Sequence of chain 1.A:
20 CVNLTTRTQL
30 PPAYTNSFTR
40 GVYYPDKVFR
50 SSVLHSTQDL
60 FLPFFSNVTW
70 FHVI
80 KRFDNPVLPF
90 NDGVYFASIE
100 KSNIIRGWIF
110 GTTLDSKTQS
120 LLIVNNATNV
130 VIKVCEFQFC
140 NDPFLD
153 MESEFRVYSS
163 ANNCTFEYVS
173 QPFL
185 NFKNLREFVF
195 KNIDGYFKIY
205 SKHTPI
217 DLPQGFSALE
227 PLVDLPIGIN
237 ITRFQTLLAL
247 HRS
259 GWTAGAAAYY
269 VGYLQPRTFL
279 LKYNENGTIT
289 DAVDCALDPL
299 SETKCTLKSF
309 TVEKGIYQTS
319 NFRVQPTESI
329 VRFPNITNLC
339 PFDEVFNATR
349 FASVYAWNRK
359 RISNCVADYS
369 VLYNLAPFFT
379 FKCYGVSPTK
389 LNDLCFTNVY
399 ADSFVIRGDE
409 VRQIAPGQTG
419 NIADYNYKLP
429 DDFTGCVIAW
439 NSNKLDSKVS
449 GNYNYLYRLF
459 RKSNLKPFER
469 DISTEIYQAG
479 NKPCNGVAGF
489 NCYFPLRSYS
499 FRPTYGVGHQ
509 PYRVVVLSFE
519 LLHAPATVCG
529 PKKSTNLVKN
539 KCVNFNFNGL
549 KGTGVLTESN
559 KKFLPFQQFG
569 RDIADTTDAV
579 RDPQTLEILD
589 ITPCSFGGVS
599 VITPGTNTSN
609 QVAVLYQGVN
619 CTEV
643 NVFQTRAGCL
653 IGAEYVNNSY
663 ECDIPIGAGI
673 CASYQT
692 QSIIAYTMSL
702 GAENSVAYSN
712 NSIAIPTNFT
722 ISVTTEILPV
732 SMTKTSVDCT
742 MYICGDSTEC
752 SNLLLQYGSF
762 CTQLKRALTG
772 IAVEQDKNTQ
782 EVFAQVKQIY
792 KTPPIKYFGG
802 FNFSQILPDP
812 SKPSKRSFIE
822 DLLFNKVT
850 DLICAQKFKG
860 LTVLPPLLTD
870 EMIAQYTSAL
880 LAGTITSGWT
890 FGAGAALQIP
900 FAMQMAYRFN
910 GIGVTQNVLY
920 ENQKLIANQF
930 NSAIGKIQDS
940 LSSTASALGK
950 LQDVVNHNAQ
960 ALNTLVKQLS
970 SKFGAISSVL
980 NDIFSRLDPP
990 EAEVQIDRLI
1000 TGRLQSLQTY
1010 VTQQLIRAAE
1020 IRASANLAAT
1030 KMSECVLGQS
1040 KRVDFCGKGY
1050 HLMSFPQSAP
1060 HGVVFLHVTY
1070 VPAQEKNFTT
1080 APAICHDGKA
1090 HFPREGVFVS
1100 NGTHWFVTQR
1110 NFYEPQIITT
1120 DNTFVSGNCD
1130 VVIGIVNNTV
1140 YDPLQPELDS

Binding-site contacts:
Ligand atom C4 contacts residue ASN711 of chain 1.C at 4.2 Å.
Ligand atom C3 contacts residue TYR798 of chain 1.A at 4.3 Å (hydrophobic).
Ligand atom C8 contacts residue ASN711 of chain 1.C at 3.5 Å.
Ligand atom C6 contacts residue ILE796 of chain 1.A at 3.6 Å (hydrophobic).
Ligand atom O3 contacts residue TYR798 of chain 1.A at 3.7 Å.
Ligand atom C5 contacts residue ASN711 of chain 1.C at 3.7 Å.
Ligand atom C1 contacts residue ASN711 of chain 1.C at 1.4 Å.
Ligand atom N2 contacts residue ASN711 of chain 1.C at 2.9 Å (h-bond).
Ligand atom C2 contacts residue TYR798 of chain 1.A at 4.1 Å (hydrophobic).
Ligand atom C4 contacts residue TYR798 of chain 1.A at 4.0 Å (hydrophobic).
Ligand atom O7 contacts residue ILE1132 of chain 1.C at 4.3 Å.
Ligand atom O6 contacts residue ILE796 of chain 1.A at 3.8 Å.
Ligand atom O7 contacts residue ASN711 of chain 1.C at 4.3 Å.
Ligand atom O5 contacts residue ASN711 of chain 1.C at 2.4 Å (h-bond).
Ligand atom C3 contacts residue ASN711 of chain 1.C at 3.8 Å.
Ligand atom C8 contacts residue TYR798 of chain 1.A at 3.5 Å (hydrophobic).
Ligand atom C7 contacts residue ASN711 of chain 1.C at 3.4 Å.
Ligand atom C2 contacts residue ASN711 of chain 1.C at 2.5 Å.

Sequence of chain 1.C:
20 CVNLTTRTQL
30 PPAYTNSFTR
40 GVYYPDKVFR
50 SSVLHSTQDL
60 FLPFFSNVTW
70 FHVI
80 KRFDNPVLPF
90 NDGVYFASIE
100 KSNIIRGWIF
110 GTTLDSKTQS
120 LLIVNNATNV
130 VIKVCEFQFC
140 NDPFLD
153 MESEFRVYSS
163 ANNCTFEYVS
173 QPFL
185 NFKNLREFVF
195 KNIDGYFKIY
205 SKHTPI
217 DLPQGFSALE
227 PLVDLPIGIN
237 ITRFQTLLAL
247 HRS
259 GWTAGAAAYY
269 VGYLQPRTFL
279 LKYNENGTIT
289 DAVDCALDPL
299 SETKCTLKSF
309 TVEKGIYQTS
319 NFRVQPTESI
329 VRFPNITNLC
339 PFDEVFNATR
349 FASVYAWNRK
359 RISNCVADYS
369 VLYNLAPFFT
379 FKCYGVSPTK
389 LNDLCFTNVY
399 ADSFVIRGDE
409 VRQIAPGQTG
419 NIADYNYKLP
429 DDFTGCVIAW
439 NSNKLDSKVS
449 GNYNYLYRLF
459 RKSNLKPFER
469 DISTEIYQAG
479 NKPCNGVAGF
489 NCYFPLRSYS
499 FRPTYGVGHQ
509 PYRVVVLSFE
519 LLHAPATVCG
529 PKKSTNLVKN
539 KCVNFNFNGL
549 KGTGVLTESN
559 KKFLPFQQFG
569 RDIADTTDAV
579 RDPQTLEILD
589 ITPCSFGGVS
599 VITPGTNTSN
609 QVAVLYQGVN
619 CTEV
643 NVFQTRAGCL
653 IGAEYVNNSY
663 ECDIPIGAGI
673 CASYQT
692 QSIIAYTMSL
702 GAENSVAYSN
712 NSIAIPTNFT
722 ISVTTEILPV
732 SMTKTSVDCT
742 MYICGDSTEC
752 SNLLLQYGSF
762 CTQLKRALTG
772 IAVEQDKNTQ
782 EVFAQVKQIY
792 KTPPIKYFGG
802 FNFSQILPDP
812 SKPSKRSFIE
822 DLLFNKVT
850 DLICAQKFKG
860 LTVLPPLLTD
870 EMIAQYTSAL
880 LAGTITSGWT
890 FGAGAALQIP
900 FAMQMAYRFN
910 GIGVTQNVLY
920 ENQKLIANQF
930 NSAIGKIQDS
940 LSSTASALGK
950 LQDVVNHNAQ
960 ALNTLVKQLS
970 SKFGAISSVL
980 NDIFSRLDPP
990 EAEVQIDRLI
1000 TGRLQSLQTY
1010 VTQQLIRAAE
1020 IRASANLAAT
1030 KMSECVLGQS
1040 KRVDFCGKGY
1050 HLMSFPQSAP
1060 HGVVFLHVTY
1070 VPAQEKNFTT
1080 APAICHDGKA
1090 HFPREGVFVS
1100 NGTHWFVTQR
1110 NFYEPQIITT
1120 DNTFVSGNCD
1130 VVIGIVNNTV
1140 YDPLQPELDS

The small molecule below binds the protein below.
Small molecule (SMILES): CC(=O)N[C@@H]1[C@@H](O)[C@H](O)[C@@H](CO)O[C@H]1O